This protein binds this small molecule.
Small molecule (SMILES): CN(C)CCCNS(=O)(=O)c1cccc(Nc2nc(OCC3CCCCC3)c3[nH]cnc3n2)c1

Binding-site contacts:
Ligand atom C15 contacts residue THR16 of chain 1.A at 3.5 Å.
Ligand atom C07 contacts residue CYS89 of chain 1.A at 3.7 Å (hydrophobic).
Ligand atom C04 contacts residue GLY92 of chain 1.A at 3.4 Å.
Ligand atom N23 contacts residue TYR88 of chain 1.A at 3.9 Å.
Ligand atom C32 contacts residue ALA95 of chain 1.A at 3.7 Å (hydrophobic).
Ligand atom C11 contacts residue CYS22 of chain 1.A at 3.8 Å (hydrophobic).
Ligand atom C16 contacts residue GLY15 of chain 1.A at 3.7 Å.
Ligand atom C11 contacts residue ILE14 of chain 1.A at 3.9 Å (hydrophobic).
Ligand atom C03 contacts residue GLY92 of chain 1.A at 3.5 Å.
Ligand atom O01 contacts residue ASP93 of chain 1.A at 2.9 Å (salt-bridge).
Ligand atom O10 contacts residue PHE148 of chain 1.A at 3.7 Å.
Ligand atom C24 contacts residue TYR88 of chain 1.A at 3.5 Å (hydrophobic).
Ligand atom O01 contacts residue SER96 of chain 1.A at 3.0 Å (h-bond).
Ligand atom C24 contacts residue GLY92 of chain 1.A at 3.8 Å.
Ligand atom C32 contacts residue ASP93 of chain 1.A at 3.3 Å.
Ligand atom C33 contacts residue SER96 of chain 1.A at 3.9 Å.
Ligand atom N19 contacts residue LYS37 of chain 1.A at 3.7 Å.
Ligand atom C24 contacts residue CYS89 of chain 1.A at 3.5 Å (hydrophobic).
Ligand atom C25 contacts residue GLY92 of chain 1.A at 3.8 Å.
Ligand atom C20 contacts residue MET86 of chain 1.A at 3.7 Å (hydrophobic).
Ligand atom N06 contacts residue TYR88 of chain 1.A at 3.5 Å.
Ligand atom C22 contacts residue GLU87 of chain 1.A at 3.8 Å.
Ligand atom C32 contacts residue ALA145 of chain 1.A at 3.9 Å (hydrophobic).
Ligand atom C09 contacts residue PHE148 of chain 1.A at 3.5 Å (hydrophobic).
Ligand atom C05 contacts residue GLY92 of chain 1.A at 3.6 Å.
Ligand atom N08 contacts residue PHE148 of chain 1.A at 3.6 Å.
Ligand atom O10 contacts residue CYS22 of chain 1.A at 3.5 Å (h-bond).
Ligand atom N21 contacts residue GLU87 of chain 1.A at 2.7 Å (salt-bridge).
Ligand atom C05 contacts residue CYS89 of chain 1.A at 3.4 Å (hydrophobic).
Ligand atom C20 contacts residue VAL35 of chain 1.A at 3.7 Å (hydrophobic).
Ligand atom O34 contacts residue ASP93 of chain 1.A at 3.5 Å.
Ligand atom C26 contacts residue GLY92 of chain 1.A at 3.6 Å.
Ligand atom C30 contacts residue ASP93 of chain 1.A at 3.2 Å.
Ligand atom C17 contacts residue GLY15 of chain 1.A at 3.9 Å.
Ligand atom N31 contacts residue ASP93 of chain 1.A at 2.8 Å (salt-bridge).
Ligand atom N06 contacts residue CYS89 of chain 1.A at 2.8 Å (h-bond).
Ligand atom C22 contacts residue CYS89 of chain 1.A at 3.8 Å (hydrophobic).
Ligand atom C16 contacts residue THR16 of chain 1.A at 3.4 Å.
Ligand atom C20 contacts residue GLU87 of chain 1.A at 3.5 Å.
Ligand atom N23 contacts residue CYS89 of chain 1.A at 3.0 Å (h-bond).

Sequence of chain 1.A:
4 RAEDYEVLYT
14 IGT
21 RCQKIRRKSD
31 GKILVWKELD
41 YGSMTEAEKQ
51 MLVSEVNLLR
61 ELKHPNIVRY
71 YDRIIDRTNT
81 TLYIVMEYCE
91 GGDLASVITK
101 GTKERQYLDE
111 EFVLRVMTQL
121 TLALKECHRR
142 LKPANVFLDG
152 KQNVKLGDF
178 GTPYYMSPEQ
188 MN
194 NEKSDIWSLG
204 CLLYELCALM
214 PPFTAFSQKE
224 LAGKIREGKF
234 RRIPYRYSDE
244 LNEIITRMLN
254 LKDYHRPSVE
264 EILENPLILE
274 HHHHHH